Binding-site contacts:
Ligand atom OD1 contacts residue PRO356 of chain 1.B at 3.8 Å.
Ligand atom OXT contacts residue SER277 of chain 1.B at 3.4 Å.
Ligand atom CA contacts residue THR398 of chain 1.B at 3.5 Å.
Ligand atom N contacts residue THR398 of chain 1.B at 3.8 Å.
Ligand atom OD1 contacts residue ASP394 of chain 1.B at 2.9 Å (salt-bridge).
Ligand atom O contacts residue ASN401 of chain 1.B at 3.1 Å (h-bond).
Ligand atom OD2 contacts residue THR314 of chain 1.B at 3.1 Å (h-bond).
Ligand atom N contacts residue ASP394 of chain 1.B at 3.4 Å (salt-bridge).
Ligand atom C contacts residue GLY354 of chain 1.B at 3.7 Å.
Ligand atom N contacts residue PRO356 of chain 1.B at 3.5 Å (h-bond).
Ligand atom OXT contacts residue ARG276 of chain 1.B at 2.9 Å (salt-bridge).
Ligand atom CG contacts residue ASP394 of chain 1.B at 3.8 Å.
Ligand atom O contacts residue MET311 of chain 1.B at 3.7 Å.
Ligand atom OD1 contacts residue GLY357 of chain 1.B at 3.9 Å.
Ligand atom OXT contacts residue SER278 of chain 1.B at 2.6 Å (h-bond).
Ligand atom O contacts residue SER278 of chain 1.B at 3.3 Å.
Ligand atom O contacts residue THR398 of chain 1.B at 3.2 Å.
Ligand atom OD2 contacts residue ARG397 of chain 1.B at 3.3 Å (salt-bridge).
Ligand atom CB contacts residue GLY354 of chain 1.B at 3.9 Å.
Ligand atom OXT contacts residue GLY354 of chain 1.B at 3.0 Å.
Ligand atom N contacts residue ARG276 of chain 1.B at 2.7 Å (salt-bridge).
Ligand atom CA contacts residue VAL355 of chain 1.B at 3.9 Å (hydrophobic).
Ligand atom C contacts residue THR398 of chain 1.B at 3.5 Å.
Ligand atom OD1 contacts residue GLY359 of chain 1.B at 3.2 Å (h-bond).
Ligand atom C contacts residue SER278 of chain 1.B at 3.6 Å.
Ligand atom N contacts residue VAL355 of chain 1.B at 2.8 Å (h-bond).
Ligand atom OD1 contacts residue ARG397 of chain 1.B at 2.7 Å (salt-bridge).
Ligand atom CA contacts residue ASP394 of chain 1.B at 3.8 Å.
Ligand atom CB contacts residue MET311 of chain 1.B at 3.9 Å (hydrophobic).
Ligand atom OXT contacts residue VAL355 of chain 1.B at 3.4 Å (h-bond).
Ligand atom CA contacts residue ARG276 of chain 1.B at 3.6 Å.
Ligand atom CG contacts residue GLY359 of chain 1.B at 3.4 Å.
Ligand atom C contacts residue VAL355 of chain 1.B at 4.0 Å (hydrophobic).
Ligand atom OD1 contacts residue VAL355 of chain 1.B at 3.4 Å (h-bond).
Ligand atom OXT contacts residue THR398 of chain 1.B at 3.7 Å.
Ligand atom C contacts residue ARG276 of chain 1.B at 3.5 Å.
Ligand atom OD2 contacts residue THR352 of chain 1.B at 3.4 Å.
Ligand atom CG contacts residue THR352 of chain 1.B at 3.9 Å.
Ligand atom OD2 contacts residue GLY359 of chain 1.B at 3.2 Å.
Ligand atom CG contacts residue ARG397 of chain 1.B at 3.3 Å.

Sequence of chain 1.B:
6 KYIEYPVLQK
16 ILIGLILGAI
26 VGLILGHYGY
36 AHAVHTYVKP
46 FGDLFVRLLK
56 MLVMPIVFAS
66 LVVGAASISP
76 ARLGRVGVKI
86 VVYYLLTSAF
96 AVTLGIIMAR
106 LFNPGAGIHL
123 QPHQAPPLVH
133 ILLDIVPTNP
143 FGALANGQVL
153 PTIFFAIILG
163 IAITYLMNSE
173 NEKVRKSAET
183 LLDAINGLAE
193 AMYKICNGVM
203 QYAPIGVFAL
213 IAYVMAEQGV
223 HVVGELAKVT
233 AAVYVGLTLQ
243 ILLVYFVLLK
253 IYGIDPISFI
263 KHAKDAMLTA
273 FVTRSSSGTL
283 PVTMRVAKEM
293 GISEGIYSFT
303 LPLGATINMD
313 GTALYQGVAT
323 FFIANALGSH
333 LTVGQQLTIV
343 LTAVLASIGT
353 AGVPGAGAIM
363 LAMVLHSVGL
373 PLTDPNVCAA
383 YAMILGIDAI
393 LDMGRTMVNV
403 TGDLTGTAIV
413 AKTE

A small-molecule ligand and the protein it binds are described below.
Small molecule (SMILES): N[C@@H](CC(=O)O)C(=O)O